The small molecule below binds the protein below.
Small molecule (SMILES): OC[C@H]1O[C@@](CO)(O[C@H]2O[C@H](CO)[C@@H](O)[C@H](O)[C@H]2O)[C@@H](O)[C@@H]1O

Binding-site contacts:
Ligand atom O6 contacts residue HIS241 of chain 46.A at 4.0 Å.
Ligand atom C5 contacts residue LEU103 of chain 46.A at 3.0 Å (hydrophobic).
Ligand atom O5 contacts residue THR102 of chain 46.A at 3.6 Å.
Ligand atom O4 contacts residue ASN215 of chain 46.A at 3.4 Å (h-bond).
Ligand atom C6 contacts residue ILE101 of chain 46.A at 3.2 Å (hydrophobic).
Ligand atom C6 contacts residue LEU103 of chain 46.A at 2.7 Å (hydrophobic).
Ligand atom C2 contacts residue MET217 of chain 46.A at 3.5 Å (hydrophobic).
Ligand atom O4 contacts residue HIS263 of chain 46.A at 2.6 Å.
Ligand atom C2 contacts residue TYR193 of chain 46.A at 3.8 Å (hydrophobic).
Ligand atom O3 contacts residue ILE101 of chain 46.A at 3.5 Å.
Ligand atom C4 contacts residue THR102 of chain 46.A at 3.9 Å.
Ligand atom O6 contacts residue ILE101 of chain 46.A at 2.1 Å (h-bond).
Ligand atom O1 contacts residue MET195 of chain 46.A at 3.8 Å.
Ligand atom O1 contacts residue GLN104 of chain 46.A at 3.9 Å.
Ligand atom O6 contacts residue LEU103 of chain 46.A at 3.3 Å.
Ligand atom C5 contacts residue LEU103 of chain 46.A at 3.5 Å (hydrophobic).
Ligand atom O4 contacts residue THR102 of chain 46.A at 3.8 Å.
Ligand atom C3 contacts residue MET217 of chain 46.A at 3.2 Å (hydrophobic).
Ligand atom O2 contacts residue ASN215 of chain 46.A at 3.5 Å.
Ligand atom O1 contacts residue TYR194 of chain 46.A at 3.8 Å.
Ligand atom C6 contacts residue THR102 of chain 46.A at 1.9 Å.
Ligand atom O2 contacts residue MET217 of chain 46.A at 3.3 Å (h-bond).
Ligand atom O2 contacts residue TYR193 of chain 46.A at 3.9 Å.
Ligand atom C4 contacts residue HIS263 of chain 46.A at 3.7 Å.
Ligand atom C4 contacts residue ASN215 of chain 46.A at 4.0 Å.
Ligand atom O5 contacts residue LEU103 of chain 46.A at 3.0 Å (h-bond).
Ligand atom C1 contacts residue MET195 of chain 46.A at 3.2 Å (hydrophobic).
Ligand atom O6 contacts residue THR102 of chain 46.A at 2.4 Å.
Ligand atom O3 contacts residue MET217 of chain 46.A at 2.5 Å (h-bond).
Ligand atom O5 contacts residue LEU103 of chain 46.A at 3.3 Å.
Ligand atom O3 contacts residue ASN215 of chain 46.A at 2.1 Å.
Ligand atom C3 contacts residue ASN215 of chain 46.A at 3.5 Å.
Ligand atom O4 contacts residue ILE101 of chain 46.A at 4.0 Å.
Ligand atom O3 contacts residue TYR194 of chain 46.A at 3.9 Å.
Ligand atom O6 contacts residue LEU103 of chain 46.A at 4.0 Å.
Ligand atom C6 contacts residue HIS241 of chain 46.A at 3.7 Å.
Ligand atom C5 contacts residue THR102 of chain 46.A at 2.8 Å.
Ligand atom O2 contacts residue MET195 of chain 46.A at 3.6 Å.
Ligand atom C5 contacts residue HIS263 of chain 46.A at 3.9 Å.
Ligand atom C6 contacts residue LEU103 of chain 46.A at 3.2 Å (hydrophobic).

Sequence of chain 46.A:
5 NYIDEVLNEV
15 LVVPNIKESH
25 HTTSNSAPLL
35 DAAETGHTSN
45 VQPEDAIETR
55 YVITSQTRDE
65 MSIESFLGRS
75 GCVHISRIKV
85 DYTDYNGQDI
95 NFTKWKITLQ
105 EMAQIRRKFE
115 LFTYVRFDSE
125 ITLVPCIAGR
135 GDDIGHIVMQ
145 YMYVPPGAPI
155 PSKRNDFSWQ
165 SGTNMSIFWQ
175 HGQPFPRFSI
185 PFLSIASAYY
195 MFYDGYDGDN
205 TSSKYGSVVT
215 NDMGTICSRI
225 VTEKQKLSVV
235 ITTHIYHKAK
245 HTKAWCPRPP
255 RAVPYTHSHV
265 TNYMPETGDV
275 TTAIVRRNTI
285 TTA